Sequence of chain 1.A:
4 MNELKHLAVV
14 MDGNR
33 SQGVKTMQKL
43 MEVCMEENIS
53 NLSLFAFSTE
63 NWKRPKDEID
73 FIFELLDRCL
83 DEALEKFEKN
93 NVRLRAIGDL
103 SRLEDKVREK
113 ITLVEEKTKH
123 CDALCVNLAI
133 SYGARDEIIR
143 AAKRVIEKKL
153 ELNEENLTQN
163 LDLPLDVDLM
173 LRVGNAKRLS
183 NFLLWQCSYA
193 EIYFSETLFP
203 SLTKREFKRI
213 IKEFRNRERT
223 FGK

The protein below binds the small molecule below.
Small molecule (SMILES): CC(C)=CCC/C(C)=C\CC/C(C)=C\COP(=O)(O)O

Binding-site contacts:
Ligand atom C6 contacts residue PHE57 of chain 1.B at 4.0 Å (hydrophobic).
Ligand atom C10 contacts residue MET14 of chain 1.B at 3.3 Å (hydrophobic).
Ligand atom O1 contacts residue GLY16 of chain 1.B at 2.6 Å (h-bond).
Ligand atom C11 contacts residue PHE57 of chain 1.B at 3.9 Å (hydrophobic).
Ligand atom C8 contacts residue ASP15 of chain 1.B at 3.5 Å.
Ligand atom O1 contacts residue ASP15 of chain 1.B at 3.5 Å.
Ligand atom C contacts residue ALA58 of chain 1.B at 3.8 Å (hydrophobic).
Ligand atom C4 contacts residue ALA58 of chain 1.B at 3.8 Å (hydrophobic).
Ligand atom O3 contacts residue THR222 of chain 1.A at 3.5 Å (h-bond).
Ligand atom O2 contacts residue SER182 of chain 1.B at 2.5 Å (h-bond).
Ligand atom O2 contacts residue ARG180 of chain 1.B at 2.8 Å (salt-bridge).
Ligand atom P contacts residue SER182 of chain 1.B at 3.5 Å.
Ligand atom O2 contacts residue ARG174 of chain 1.B at 2.8 Å (salt-bridge).
Ligand atom P contacts residue ARG180 of chain 1.B at 3.7 Å.
Ligand atom C14 contacts residue VAL13 of chain 1.B at 3.9 Å (hydrophobic).
Ligand atom C12 contacts residue ASN63 of chain 1.B at 3.3 Å.
Ligand atom P contacts residue GLY16 of chain 1.B at 3.9 Å.
Ligand atom C5 contacts residue PHE57 of chain 1.B at 3.5 Å (hydrophobic).
Ligand atom C13 contacts residue PHE57 of chain 1.B at 4.0 Å (hydrophobic).
Ligand atom C10 contacts residue PHE57 of chain 1.B at 3.8 Å (hydrophobic).
Ligand atom O1 contacts residue ARG174 of chain 1.B at 2.7 Å (salt-bridge).
Ligand atom C3 contacts residue ALA58 of chain 1.B at 3.2 Å (hydrophobic).
Ligand atom C14 contacts residue ARG174 of chain 1.B at 4.0 Å.
Ligand atom C12 contacts residue PHE57 of chain 1.B at 3.8 Å (hydrophobic).
Ligand atom C12 contacts residue SER60 of chain 1.B at 3.9 Å.
Ligand atom P contacts residue ARG174 of chain 1.B at 3.6 Å.
Ligand atom C2 contacts residue LEU77 of chain 1.B at 3.8 Å (hydrophobic).
Ligand atom O3 contacts residue ARG180 of chain 1.B at 3.2 Å (salt-bridge).
Ligand atom C contacts residue ILE74 of chain 1.B at 3.9 Å (hydrophobic).
Ligand atom C9 contacts residue PHE57 of chain 1.B at 3.8 Å (hydrophobic).
Ligand atom C5 contacts residue ALA58 of chain 1.B at 3.5 Å (hydrophobic).
Ligand atom C contacts residue LEU78 of chain 1.B at 3.5 Å (hydrophobic).
Ligand atom O2 contacts residue ALA178 of chain 1.B at 4.0 Å.
Ligand atom C8 contacts residue MET14 of chain 1.B at 3.1 Å (hydrophobic).
Ligand atom C10 contacts residue VAL13 of chain 1.B at 3.9 Å (hydrophobic).
Ligand atom O1 contacts residue MET14 of chain 1.B at 3.9 Å.
Ligand atom C7 contacts residue MET14 of chain 1.B at 3.8 Å (hydrophobic).
Ligand atom C9 contacts residue MET14 of chain 1.B at 3.7 Å (hydrophobic).
Ligand atom O contacts residue SER182 of chain 1.B at 3.4 Å (h-bond).
Ligand atom C14 contacts residue MET14 of chain 1.B at 4.0 Å (hydrophobic).

Sequence of chain 1.B:
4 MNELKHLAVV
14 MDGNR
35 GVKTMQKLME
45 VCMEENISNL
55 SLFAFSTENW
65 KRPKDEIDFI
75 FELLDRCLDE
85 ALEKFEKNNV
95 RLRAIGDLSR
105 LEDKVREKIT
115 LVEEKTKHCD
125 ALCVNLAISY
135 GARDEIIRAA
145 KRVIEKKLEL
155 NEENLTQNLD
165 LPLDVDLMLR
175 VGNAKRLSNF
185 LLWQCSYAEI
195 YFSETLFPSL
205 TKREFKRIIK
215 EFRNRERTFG